The small molecule below binds the protein below.
Small molecule (SMILES): CC(=O)N[C@@H]1[C@@H](O)[C@H](O)[C@@H](CO)O[C@H]1O

Sequence of chain 1.O:
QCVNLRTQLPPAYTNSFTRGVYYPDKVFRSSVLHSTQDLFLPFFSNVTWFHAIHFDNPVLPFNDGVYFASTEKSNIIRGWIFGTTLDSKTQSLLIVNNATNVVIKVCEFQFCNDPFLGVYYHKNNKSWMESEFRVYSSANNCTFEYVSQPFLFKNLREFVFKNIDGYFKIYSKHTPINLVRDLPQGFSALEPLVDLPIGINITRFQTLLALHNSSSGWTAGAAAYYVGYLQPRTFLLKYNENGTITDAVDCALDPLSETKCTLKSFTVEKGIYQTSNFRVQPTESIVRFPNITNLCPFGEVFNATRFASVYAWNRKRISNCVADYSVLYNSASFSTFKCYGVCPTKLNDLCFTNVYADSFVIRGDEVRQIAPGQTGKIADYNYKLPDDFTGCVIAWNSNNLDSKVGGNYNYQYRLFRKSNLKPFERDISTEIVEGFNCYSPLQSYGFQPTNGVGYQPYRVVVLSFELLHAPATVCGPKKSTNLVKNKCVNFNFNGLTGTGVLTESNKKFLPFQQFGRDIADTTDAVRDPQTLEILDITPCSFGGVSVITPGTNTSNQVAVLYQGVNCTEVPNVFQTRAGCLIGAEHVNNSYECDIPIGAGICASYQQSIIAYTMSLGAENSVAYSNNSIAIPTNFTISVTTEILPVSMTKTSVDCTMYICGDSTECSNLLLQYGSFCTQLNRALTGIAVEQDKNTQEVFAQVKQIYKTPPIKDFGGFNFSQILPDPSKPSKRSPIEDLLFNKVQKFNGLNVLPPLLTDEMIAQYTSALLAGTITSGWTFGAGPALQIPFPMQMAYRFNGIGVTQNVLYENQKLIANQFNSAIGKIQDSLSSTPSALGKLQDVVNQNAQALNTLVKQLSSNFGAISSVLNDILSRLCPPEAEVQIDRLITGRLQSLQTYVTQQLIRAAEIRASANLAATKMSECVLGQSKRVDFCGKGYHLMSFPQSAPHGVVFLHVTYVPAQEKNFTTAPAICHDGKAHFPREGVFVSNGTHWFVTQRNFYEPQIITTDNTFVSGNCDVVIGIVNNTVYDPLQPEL

Binding-site contacts:
Ligand atom C1 contacts residue ASN710 of chain 1.O at 1.5 Å.
Ligand atom C4 contacts residue ASN710 of chain 1.O at 4.3 Å.
Ligand atom O5 contacts residue ASN710 of chain 1.O at 2.4 Å (h-bond).
Ligand atom C5 contacts residue ASN710 of chain 1.O at 3.7 Å.
Ligand atom C5 contacts residue LEU915 of chain 1.O at 4.2 Å (hydrophobic).
Ligand atom C7 contacts residue ASN710 of chain 1.O at 3.5 Å.
Ligand atom O7 contacts residue ASN710 of chain 1.O at 3.6 Å.
Ligand atom C1 contacts residue GLN1064 of chain 1.O at 4.2 Å.
Ligand atom O4 contacts residue LEU915 of chain 1.O at 4.4 Å.
Ligand atom C2 contacts residue ASN710 of chain 1.O at 2.5 Å.
Ligand atom O5 contacts residue GLN1064 of chain 1.O at 4.0 Å.
Ligand atom C3 contacts residue ASN710 of chain 1.O at 3.8 Å.
Ligand atom O7 contacts residue GLN1064 of chain 1.O at 4.1 Å.
Ligand atom O6 contacts residue GLN919 of chain 1.O at 3.3 Å (h-bond).
Ligand atom N2 contacts residue ASN710 of chain 1.O at 2.9 Å (h-bond).